The small molecule below binds the protein below.
Small molecule (SMILES): N[C@@H](Cc1cc(I)c(Oc2cc(I)c(O)c(I)c2)c(I)c1)C(=O)O

Binding-site contacts:
Ligand atom I5' contacts residue LEU110 of chain 1.A at 4.3 Å.
Ligand atom C7 contacts residue GLU54 of chain 1.A at 3.1 Å.
Ligand atom C2 contacts residue LYS15 of chain 1.A at 3.0 Å.
Ligand atom C5' contacts residue ALA108 of chain 1.A at 4.0 Å (hydrophobic).
Ligand atom I5' contacts residue ALA109 of chain 1.A at 3.1 Å.
Ligand atom I5 contacts residue ALA108 of chain 1.A at 3.8 Å.
Ligand atom C4' contacts residue LEU17 of chain 1.A at 4.1 Å (hydrophobic).
Ligand atom O4' contacts residue LEU110 of chain 1.A at 3.4 Å.
Ligand atom I5' contacts residue ALA108 of chain 1.A at 3.6 Å.
Ligand atom I5' contacts residue LEU17 of chain 1.A at 3.3 Å.
Ligand atom CA contacts residue LYS15 of chain 1.A at 4.1 Å.
Ligand atom C1 contacts residue LYS15 of chain 1.A at 2.8 Å.
Ligand atom C6 contacts residue THR106 of chain 1.A at 4.5 Å.
Ligand atom C5' contacts residue LEU17 of chain 1.A at 3.8 Å (hydrophobic).
Ligand atom C7 contacts residue LYS15 of chain 1.A at 2.7 Å.
Ligand atom C3 contacts residue LYS15 of chain 1.A at 3.9 Å.
Ligand atom C6' contacts residue LEU17 of chain 1.A at 4.2 Å (hydrophobic).
Ligand atom I5' contacts residue LYS15 of chain 1.A at 3.8 Å.
Ligand atom CA contacts residue GLU54 of chain 1.A at 3.3 Å.
Ligand atom C4 contacts residue LYS15 of chain 1.A at 4.5 Å.
Ligand atom C5 contacts residue LYS15 of chain 1.A at 4.2 Å.
Ligand atom O4' contacts residue LEU17 of chain 1.A at 4.4 Å.
Ligand atom C6 contacts residue LYS15 of chain 1.A at 3.4 Å.
Ligand atom I5 contacts residue THR106 of chain 1.A at 4.1 Å.
Ligand atom I5 contacts residue VAL121 of chain 1.A at 4.1 Å.
Ligand atom C6' contacts residue ALA108 of chain 1.A at 4.0 Å (hydrophobic).
Ligand atom N contacts residue GLU54 of chain 1.A at 2.7 Å (salt-bridge).

Sequence of chain 1.A:
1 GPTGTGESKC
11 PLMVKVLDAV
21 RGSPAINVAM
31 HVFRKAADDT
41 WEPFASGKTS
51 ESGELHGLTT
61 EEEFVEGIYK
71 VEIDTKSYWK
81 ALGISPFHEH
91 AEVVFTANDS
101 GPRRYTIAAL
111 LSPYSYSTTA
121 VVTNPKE